Sequence of chain 1.C:
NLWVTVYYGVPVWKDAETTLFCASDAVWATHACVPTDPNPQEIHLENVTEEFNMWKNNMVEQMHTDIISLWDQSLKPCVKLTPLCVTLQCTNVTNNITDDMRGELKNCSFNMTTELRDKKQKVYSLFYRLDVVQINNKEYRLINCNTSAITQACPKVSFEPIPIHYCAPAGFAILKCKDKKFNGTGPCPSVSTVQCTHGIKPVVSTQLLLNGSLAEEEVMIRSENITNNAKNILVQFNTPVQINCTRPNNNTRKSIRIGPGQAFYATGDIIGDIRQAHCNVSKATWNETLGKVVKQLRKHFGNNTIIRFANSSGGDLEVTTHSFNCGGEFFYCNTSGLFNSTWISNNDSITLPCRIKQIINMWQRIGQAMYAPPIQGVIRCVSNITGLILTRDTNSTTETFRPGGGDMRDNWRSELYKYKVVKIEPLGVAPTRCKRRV

Binding-site contacts:
Ligand atom C3 contacts residue ASN246 of chain 1.C at 3.8 Å.
Ligand atom C1 contacts residue ASN249 of chain 1.C at 3.6 Å.
Ligand atom C7 contacts residue ASN246 of chain 1.C at 3.3 Å.
Ligand atom C4 contacts residue ASN246 of chain 1.C at 4.3 Å.
Ligand atom N2 contacts residue ASN246 of chain 1.C at 2.7 Å (h-bond).
Ligand atom C8 contacts residue NAG2 of chain 1.IA at 4.0 Å.
Ligand atom C1 contacts residue ASN246 of chain 1.C at 1.4 Å.
Ligand atom C1 contacts residue THR248 of chain 1.C at 3.7 Å.
Ligand atom C2 contacts residue ASN246 of chain 1.C at 2.5 Å.
Ligand atom C5 contacts residue ASN246 of chain 1.C at 3.6 Å.
Ligand atom O5 contacts residue ASN246 of chain 1.C at 2.4 Å (h-bond).
Ligand atom C6 contacts residue ASN249 of chain 1.C at 3.0 Å.
Ligand atom C8 contacts residue ASN246 of chain 1.C at 4.3 Å.
Ligand atom O6 contacts residue ASN249 of chain 1.C at 2.0 Å (h-bond).
Ligand atom C5 contacts residue ASN249 of chain 1.C at 3.5 Å.
Ligand atom O7 contacts residue ASN246 of chain 1.C at 3.9 Å.
Ligand atom O5 contacts residue ASN249 of chain 1.C at 3.0 Å.

This protein binds this small molecule.
Small molecule (SMILES): CC(=O)N[C@H]1[C@H](O[C@H]2[C@H](O)[C@@H](NC(C)=O)CO[C@@H]2CO)O[C@H](CO)[C@@H](O[C@@H]2O[C@H](CO)[C@@H](O)[C@H](O)[C@@H]2O)[C@@H]1O